Binding-site contacts:
Ligand atom CA contacts residue ALA113 of chain 1.A at 4.1 Å (hydrophobic).
Ligand atom O contacts residue GLU166 of chain 1.A at 4.2 Å.
Ligand atom N contacts residue ASN112 of chain 1.A at 3.0 Å (h-bond).
Ligand atom C contacts residue ARG203 of chain 1.A at 3.8 Å.
Ligand atom O contacts residue HIS231 of chain 1.A at 3.5 Å.
Ligand atom CG1 contacts residue LYS1 of chain 1.C at 3.4 Å.
Ligand atom CG2 contacts residue LYS1 of chain 1.C at 4.3 Å.
Ligand atom CA contacts residue ZN1 of chain 1.D at 4.3 Å.
Ligand atom CG2 contacts residue ILE188 of chain 1.A at 4.2 Å (hydrophobic).
Ligand atom O contacts residue LEU202 of chain 1.A at 3.9 Å.
Ligand atom CA contacts residue LYS1 of chain 1.C at 2.4 Å.
Ligand atom CG2 contacts residue HIS142 of chain 1.A at 4.2 Å.
Ligand atom CG1 contacts residue LEU202 of chain 1.A at 3.6 Å (hydrophobic).
Ligand atom C contacts residue HIS231 of chain 1.A at 3.9 Å.
Ligand atom CB contacts residue GLU143 of chain 1.A at 3.5 Å.
Ligand atom N contacts residue ALA113 of chain 1.A at 2.7 Å (h-bond).
Ligand atom O contacts residue LYS1 of chain 1.C at 2.2 Å (salt-bridge).
Ligand atom O contacts residue ARG203 of chain 1.A at 2.6 Å (salt-bridge).
Ligand atom CA contacts residue GLU143 of chain 1.A at 3.3 Å.
Ligand atom C contacts residue ASN112 of chain 1.A at 4.1 Å.
Ligand atom C contacts residue LYS1 of chain 1.C at 1.3 Å.
Ligand atom CG1 contacts residue ASN112 of chain 1.A at 3.7 Å.
Ligand atom CB contacts residue LEU202 of chain 1.A at 4.4 Å (hydrophobic).
Ligand atom CB contacts residue ASN112 of chain 1.A at 4.3 Å.
Ligand atom CG2 contacts residue GLU143 of chain 1.A at 4.3 Å.
Ligand atom CG1 contacts residue LEU133 of chain 1.A at 4.2 Å (hydrophobic).
Ligand atom CG2 contacts residue ARG203 of chain 1.A at 3.6 Å.
Ligand atom C contacts residue LEU202 of chain 1.A at 4.3 Å (hydrophobic).
Ligand atom N contacts residue LYS1 of chain 1.C at 2.6 Å (salt-bridge).
Ligand atom CG2 contacts residue LEU202 of chain 1.A at 4.1 Å (hydrophobic).
Ligand atom CB contacts residue LYS1 of chain 1.C at 3.4 Å.
Ligand atom CA contacts residue HIS142 of chain 1.A at 4.1 Å.
Ligand atom CA contacts residue ASN112 of chain 1.A at 4.0 Å.
Ligand atom CB contacts residue VAL139 of chain 1.A at 4.3 Å (hydrophobic).
Ligand atom N contacts residue GLU143 of chain 1.A at 2.8 Å (salt-bridge).
Ligand atom CG2 contacts residue VAL139 of chain 1.A at 4.4 Å (hydrophobic).
Ligand atom CA contacts residue ARG203 of chain 1.A at 4.5 Å.

This small molecule binds to this protein.
Small molecule (SMILES): CC(C)[C@H](N)C(=O)O

Sequence of chain 1.A:
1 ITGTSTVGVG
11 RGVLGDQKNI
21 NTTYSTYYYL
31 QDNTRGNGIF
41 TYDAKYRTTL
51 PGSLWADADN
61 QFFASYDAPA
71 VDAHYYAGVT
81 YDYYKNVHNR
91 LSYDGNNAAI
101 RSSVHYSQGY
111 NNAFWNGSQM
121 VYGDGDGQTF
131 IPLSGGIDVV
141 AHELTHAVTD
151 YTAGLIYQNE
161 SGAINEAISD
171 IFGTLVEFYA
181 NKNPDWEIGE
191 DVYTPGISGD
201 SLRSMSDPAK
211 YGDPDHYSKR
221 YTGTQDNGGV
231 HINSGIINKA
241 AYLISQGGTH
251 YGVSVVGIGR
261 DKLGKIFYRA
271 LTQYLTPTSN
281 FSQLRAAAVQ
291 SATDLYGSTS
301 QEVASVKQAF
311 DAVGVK